Sequence of chain 1.QA:
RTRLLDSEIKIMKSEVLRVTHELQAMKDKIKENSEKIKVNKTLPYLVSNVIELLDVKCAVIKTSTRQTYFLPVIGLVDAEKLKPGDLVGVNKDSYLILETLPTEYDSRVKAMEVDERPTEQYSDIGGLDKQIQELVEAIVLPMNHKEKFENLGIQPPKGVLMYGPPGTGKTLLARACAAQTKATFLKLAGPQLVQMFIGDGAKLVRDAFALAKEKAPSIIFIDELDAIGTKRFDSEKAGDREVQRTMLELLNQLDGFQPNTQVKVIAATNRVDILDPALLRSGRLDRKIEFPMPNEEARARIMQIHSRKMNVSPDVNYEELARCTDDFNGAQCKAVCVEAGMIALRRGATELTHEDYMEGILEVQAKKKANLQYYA

Binding-site contacts:
Ligand atom C2 contacts residue HIS330 of chain 1.PA at 3.3 Å.
Ligand atom O1B contacts residue ARG344 of chain 1.QA at 2.4 Å (salt-bridge).
Ligand atom N6 contacts residue GLY150 of chain 1.PA at 3.4 Å (h-bond).
Ligand atom PG contacts residue ASN294 of chain 1.PA at 3.5 Å.
Ligand atom O3' contacts residue ARG358 of chain 1.PA at 3.1 Å (salt-bridge).
Ligand atom O2G contacts residue ARG344 of chain 1.QA at 3.4 Å (salt-bridge).
Ligand atom O1B contacts residue ARG347 of chain 1.QA at 3.3 Å (salt-bridge).
Ligand atom C8 contacts residue GLY354 of chain 1.PA at 3.6 Å.
Ligand atom S1G contacts residue ARG347 of chain 1.QA at 2.8 Å (salt-bridge).
Ligand atom O2B contacts residue THR195 of chain 1.PA at 2.6 Å (h-bond).
Ligand atom N3 contacts residue LEU196 of chain 1.PA at 3.6 Å.
Ligand atom O1A contacts residue GLY319 of chain 1.QA at 3.7 Å.
Ligand atom C8 contacts residue GLY193 of chain 1.PA at 3.6 Å.
Ligand atom C8 contacts residue GLY191 of chain 1.PA at 3.4 Å.
Ligand atom C1' contacts residue ALA355 of chain 1.PA at 3.5 Å (hydrophobic).
Ligand atom O1B contacts residue GLY191 of chain 1.PA at 3.2 Å.
Ligand atom O3G contacts residue LYS194 of chain 1.PA at 2.5 Å (salt-bridge).
Ligand atom O2A contacts residue LEU196 of chain 1.PA at 2.6 Å (h-bond).
Ligand atom O3A contacts residue LYS194 of chain 1.PA at 3.5 Å (salt-bridge).
Ligand atom O3G contacts residue ASN294 of chain 1.PA at 2.3 Å (h-bond).
Ligand atom N7 contacts residue GLY193 of chain 1.PA at 3.4 Å.
Ligand atom O3B contacts residue LYS194 of chain 1.PA at 2.6 Å (salt-bridge).
Ligand atom O2A contacts residue GLY193 of chain 1.PA at 3.2 Å.
Ligand atom N6 contacts residue ILE326 of chain 1.PA at 3.5 Å.
Ligand atom N7 contacts residue GLY354 of chain 1.PA at 3.7 Å.
Ligand atom N7 contacts residue THR192 of chain 1.PA at 3.2 Å (h-bond).
Ligand atom O5' contacts residue GLY193 of chain 1.PA at 3.7 Å.
Ligand atom PG contacts residue LYS194 of chain 1.PA at 3.2 Å.
Ligand atom O2A contacts residue LYS194 of chain 1.PA at 3.1 Å (salt-bridge).
Ligand atom O2A contacts residue THR195 of chain 1.PA at 2.8 Å (h-bond).
Ligand atom N9 contacts residue ALA355 of chain 1.PA at 3.7 Å.
Ligand atom PB contacts residue THR195 of chain 1.PA at 3.6 Å.
Ligand atom PG contacts residue GLY191 of chain 1.PA at 3.5 Å.
Ligand atom O2' contacts residue ARG358 of chain 1.PA at 3.6 Å.
Ligand atom O1A contacts residue THR195 of chain 1.PA at 3.4 Å.
Ligand atom N3 contacts residue HIS330 of chain 1.PA at 3.1 Å (h-bond).
Ligand atom O2G contacts residue GLY191 of chain 1.PA at 2.5 Å (h-bond).
Ligand atom O2G contacts residue PRO190 of chain 1.PA at 3.2 Å.
Ligand atom O3A contacts residue GLY191 of chain 1.PA at 3.5 Å.
Ligand atom O4' contacts residue ALA355 of chain 1.PA at 3.3 Å.

The small molecule below binds the protein below.
Small molecule (SMILES): Nc1ncnc2c1ncn2[C@@H]1O[C@H](COP(=O)(O)OP(=O)(O)OP(O)(O)=S)[C@@H](O)[C@H]1O

Sequence of chain 1.PA:
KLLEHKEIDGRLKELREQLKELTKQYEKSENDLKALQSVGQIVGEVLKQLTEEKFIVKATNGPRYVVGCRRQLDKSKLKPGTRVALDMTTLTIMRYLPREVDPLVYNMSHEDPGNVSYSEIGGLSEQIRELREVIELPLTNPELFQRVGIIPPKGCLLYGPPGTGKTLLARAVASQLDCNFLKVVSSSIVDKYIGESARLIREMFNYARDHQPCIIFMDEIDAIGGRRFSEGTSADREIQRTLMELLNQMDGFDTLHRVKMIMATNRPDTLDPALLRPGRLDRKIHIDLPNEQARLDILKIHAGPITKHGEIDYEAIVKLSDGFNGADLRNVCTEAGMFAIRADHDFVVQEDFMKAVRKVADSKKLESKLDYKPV